Binding-site contacts:
Ligand atom C2 contacts residue ASN148 of chain 1.A at 2.5 Å.
Ligand atom O5 contacts residue ASN148 of chain 1.A at 2.4 Å (h-bond).
Ligand atom C3 contacts residue ASN148 of chain 1.A at 3.8 Å.
Ligand atom N2 contacts residue ASN148 of chain 1.A at 2.9 Å (h-bond).
Ligand atom C5 contacts residue ASN148 of chain 1.A at 3.7 Å.
Ligand atom C4 contacts residue ASN148 of chain 1.A at 4.3 Å.
Ligand atom O7 contacts residue ASN148 of chain 1.A at 3.2 Å.
Ligand atom C7 contacts residue ASN148 of chain 1.A at 3.3 Å.
Ligand atom C1 contacts residue ASN148 of chain 1.A at 1.5 Å.
Ligand atom C8 contacts residue ASN148 of chain 1.A at 4.5 Å.

The protein below binds the small molecule below.
Small molecule (SMILES): CC(=O)N[C@@H]1[C@@H](O)[C@H](O)[C@@H](CO)O[C@H]1O

Sequence of chain 1.A:
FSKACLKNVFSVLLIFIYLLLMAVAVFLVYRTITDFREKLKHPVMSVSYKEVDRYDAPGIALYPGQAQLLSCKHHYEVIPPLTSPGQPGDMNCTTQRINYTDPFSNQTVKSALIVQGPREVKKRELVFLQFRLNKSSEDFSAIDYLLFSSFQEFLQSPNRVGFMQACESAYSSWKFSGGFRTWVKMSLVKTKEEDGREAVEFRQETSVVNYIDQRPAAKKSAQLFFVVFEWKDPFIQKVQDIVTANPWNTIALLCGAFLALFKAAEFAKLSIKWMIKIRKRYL